Binding-site contacts:
Ligand atom C1B contacts residue TYR73 of chain 1.A at 4.1 Å (hydrophobic).
Ligand atom O3G contacts residue ILE60 of chain 1.B at 4.2 Å.
Ligand atom C5B contacts residue VAL65 of chain 1.B at 3.6 Å (hydrophobic).
Ligand atom CB contacts residue ASN61 of chain 1.B at 4.0 Å.
Ligand atom C1B contacts residue TRP62 of chain 1.B at 4.0 Å (hydrophobic).
Ligand atom O3G contacts residue ASN61 of chain 1.B at 3.5 Å.
Ligand atom O3P contacts residue ASN23 of chain 1.A at 3.9 Å.
Ligand atom O2P contacts residue ARG74 of chain 1.A at 4.2 Å.
Ligand atom O3G contacts residue TYR73 of chain 1.A at 3.6 Å (h-bond).
Ligand atom O1B contacts residue VAL65 of chain 1.B at 3.3 Å.
Ligand atom CA contacts residue ILE60 of chain 1.B at 3.7 Å (hydrophobic).
Ligand atom C6B contacts residue LEU69 of chain 1.A at 3.5 Å (hydrophobic).
Ligand atom O2G contacts residue TYR73 of chain 1.A at 3.8 Å.
Ligand atom P contacts residue TYR73 of chain 1.A at 3.8 Å.
Ligand atom C6B contacts residue VAL66 of chain 1.B at 4.1 Å (hydrophobic).
Ligand atom O3P contacts residue ASN61 of chain 1.B at 3.2 Å.
Ligand atom P contacts residue ASN61 of chain 1.B at 4.1 Å.
Ligand atom C2G contacts residue ILE60 of chain 1.B at 4.1 Å (hydrophobic).
Ligand atom C3G contacts residue ILE60 of chain 1.B at 4.2 Å (hydrophobic).
Ligand atom C2B contacts residue TRP62 of chain 1.B at 4.2 Å (hydrophobic).
Ligand atom C6B contacts residue TYR73 of chain 1.A at 4.0 Å (hydrophobic).
Ligand atom C4B contacts residue TRP62 of chain 1.B at 3.8 Å (hydrophobic).
Ligand atom O1B contacts residue TRP62 of chain 1.B at 3.3 Å (h-bond).
Ligand atom C3B contacts residue VAL65 of chain 1.B at 4.0 Å (hydrophobic).
Ligand atom C2B contacts residue TYR73 of chain 1.A at 3.4 Å (hydrophobic).
Ligand atom O3G contacts residue TRP62 of chain 1.B at 3.7 Å.
Ligand atom C1G contacts residue ILE60 of chain 1.B at 4.1 Å (hydrophobic).
Ligand atom CA contacts residue ASN61 of chain 1.B at 3.9 Å.
Ligand atom N contacts residue ILE60 of chain 1.B at 4.0 Å.
Ligand atom C4B contacts residue TYR73 of chain 1.A at 3.6 Å (hydrophobic).
Ligand atom C7B contacts residue LEU69 of chain 1.A at 3.6 Å (hydrophobic).
Ligand atom C2A contacts residue ILE60 of chain 1.B at 4.2 Å (hydrophobic).
Ligand atom O1G contacts residue ILE60 of chain 1.B at 4.0 Å.
Ligand atom C1A contacts residue ILE60 of chain 1.B at 4.2 Å (hydrophobic).
Ligand atom O2P contacts residue TYR73 of chain 1.A at 2.8 Å (h-bond).
Ligand atom O3P contacts residue TRP62 of chain 1.B at 3.3 Å (h-bond).
Ligand atom C3G contacts residue TYR73 of chain 1.A at 3.7 Å (hydrophobic).
Ligand atom O1B contacts residue ASN61 of chain 1.B at 3.1 Å.
Ligand atom O1B contacts residue ILE60 of chain 1.B at 3.6 Å.
Ligand atom C1B contacts residue ASN61 of chain 1.B at 4.1 Å.

Sequence of chain 1.A:
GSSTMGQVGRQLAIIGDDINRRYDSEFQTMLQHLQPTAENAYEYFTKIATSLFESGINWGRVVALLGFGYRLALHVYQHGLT

The protein below binds the small molecule below.
Small molecule (SMILES): CCCCCCCC(=O)OC[C@H](COP(=O)(O)OC[C@H](N)C(=O)O)OC(=O)CCCCCCC

Sequence of chain 1.B:
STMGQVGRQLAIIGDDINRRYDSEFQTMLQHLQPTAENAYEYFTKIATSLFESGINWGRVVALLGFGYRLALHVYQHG